Sequence of chain 1.F:
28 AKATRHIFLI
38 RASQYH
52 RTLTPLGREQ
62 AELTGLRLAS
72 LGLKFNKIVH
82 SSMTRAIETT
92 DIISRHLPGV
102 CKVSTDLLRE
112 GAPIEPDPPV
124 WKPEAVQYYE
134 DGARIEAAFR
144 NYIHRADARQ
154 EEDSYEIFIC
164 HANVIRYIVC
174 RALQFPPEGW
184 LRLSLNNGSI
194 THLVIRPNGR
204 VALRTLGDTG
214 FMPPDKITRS

Sequence of chain 1.K:
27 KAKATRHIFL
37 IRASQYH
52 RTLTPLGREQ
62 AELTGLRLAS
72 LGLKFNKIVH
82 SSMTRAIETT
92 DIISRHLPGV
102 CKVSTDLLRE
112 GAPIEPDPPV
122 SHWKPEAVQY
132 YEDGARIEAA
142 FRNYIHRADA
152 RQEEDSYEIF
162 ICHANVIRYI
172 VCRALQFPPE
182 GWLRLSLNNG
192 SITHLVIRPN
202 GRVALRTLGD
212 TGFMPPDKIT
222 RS

Sequence of chain 1.E:
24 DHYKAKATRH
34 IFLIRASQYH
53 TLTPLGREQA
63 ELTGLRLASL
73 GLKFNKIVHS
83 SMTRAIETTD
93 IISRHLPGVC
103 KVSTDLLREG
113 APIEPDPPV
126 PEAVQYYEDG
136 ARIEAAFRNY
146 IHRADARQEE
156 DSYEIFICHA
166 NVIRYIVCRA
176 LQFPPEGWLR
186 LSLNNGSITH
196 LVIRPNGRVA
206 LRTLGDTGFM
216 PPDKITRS

Binding-site contacts:
Ligand atom O contacts residue TYR132 of chain 1.E at 3.1 Å (h-bond).
Ligand atom CA contacts residue GLN177 of chain 1.K at 3.4 Å.
Ligand atom CE2 contacts residue GLN177 of chain 1.K at 3.4 Å.
Ligand atom O contacts residue ARG148 of chain 1.K at 3.1 Å (salt-bridge).
Ligand atom NH2 contacts residue VAL129 of chain 1.E at 3.4 Å.
Ligand atom NE1 contacts residue GLY202 of chain 1.K at 2.7 Å (h-bond).
Ligand atom N contacts residue GLN177 of chain 1.K at 2.9 Å (h-bond).
Ligand atom CZ2 contacts residue GLY202 of chain 1.K at 3.4 Å.
Ligand atom NH1 contacts residue VAL129 of chain 1.E at 3.5 Å.
Ligand atom NE contacts residue TYR132 of chain 1.E at 3.4 Å.
Ligand atom O contacts residue ARG148 of chain 1.K at 3.1 Å.
Ligand atom N contacts residue ASP118 of chain 1.F at 2.8 Å (salt-bridge).
Ligand atom O contacts residue GLN177 of chain 1.K at 3.0 Å (h-bond).
Ligand atom CD2 contacts residue GLN177 of chain 1.K at 3.5 Å.
Ligand atom CZ contacts residue VAL129 of chain 1.E at 3.4 Å (hydrophobic).
Ligand atom CZ3 contacts residue ILE146 of chain 1.K at 3.4 Å (hydrophobic).
Ligand atom NH1 contacts residue GLU133 of chain 1.E at 2.1 Å (salt-bridge).
Ligand atom CE3 contacts residue GLN177 of chain 1.K at 3.4 Å.
Ligand atom O contacts residue VAL129 of chain 1.E at 2.9 Å.
Ligand atom CB contacts residue GLN177 of chain 1.K at 3.4 Å.
Ligand atom CZ2 contacts residue GLN177 of chain 1.K at 3.5 Å.
Ligand atom CB contacts residue ARG148 of chain 1.K at 3.5 Å.
Ligand atom CE2 contacts residue GLY202 of chain 1.K at 3.4 Å.
Ligand atom CG contacts residue ARG148 of chain 1.K at 3.4 Å.
Ligand atom OE2 contacts residue ASN201 of chain 1.K at 3.5 Å (h-bond).
Ligand atom CZ contacts residue TYR132 of chain 1.E at 3.5 Å (hydrophobic).
Ligand atom OD1 contacts residue ARG148 of chain 1.K at 2.6 Å (salt-bridge).
Ligand atom CH2 contacts residue HIS147 of chain 1.K at 3.5 Å.
Ligand atom CA contacts residue ASP118 of chain 1.F at 3.1 Å.
Ligand atom O contacts residue ASP118 of chain 1.F at 3.4 Å (salt-bridge).
Ligand atom NH1 contacts residue HIS147 of chain 1.K at 3.1 Å.
Ligand atom CD contacts residue ARG148 of chain 1.K at 3.3 Å.
Ligand atom OE1 contacts residue ARG148 of chain 1.K at 2.5 Å (salt-bridge).
Ligand atom NH2 contacts residue TYR132 of chain 1.E at 3.3 Å.
Ligand atom C contacts residue ASP118 of chain 1.F at 3.4 Å.
Ligand atom CD contacts residue TYR132 of chain 1.E at 3.5 Å (hydrophobic).
Ligand atom OD2 contacts residue ARG148 of chain 1.K at 2.8 Å (salt-bridge).
Ligand atom CZ contacts residue GLU133 of chain 1.E at 3.3 Å.
Ligand atom CZ2 contacts residue VAL204 of chain 1.K at 3.5 Å (hydrophobic).
Ligand atom CG contacts residue GLN177 of chain 1.K at 3.5 Å.

A protein and the small-molecule ligand that binds it are described below.
Small molecule (SMILES): CC(C)[C@H](NC(=O)CN)C(=O)N[C@@H](CC1=CN=C2C=CC=CC12)C(=O)N[C@@H](CC(=O)O)C(=O)N1CCC[C@H]1C(=O)N[C@@H](CC(N)=O)C(=O)N[C@@H](CC1=CN=C2C=CC=CC12)C(=O)N[C@@H](CC(=O)O)C(=O)N[C@@H](CCCN=C(N)N)C(=O)N[C@@H](CCCN=C(N)N)C(=O)N[C@H](C=O)CCC(=O)O